A small-molecule ligand and the protein it binds are described below.
Small molecule (SMILES): O=C(O)c1ccc[n+]([C@@H]2O[C@H](CO[P](=O)([O-])O)[C@@H](O)[C@H]2O)c1

Binding-site contacts:
Ligand atom C3 contacts residue TYR27 of chain 4.A at 3.6 Å (hydrophobic).
Ligand atom O8 contacts residue THR185 of chain 3.A at 2.5 Å (h-bond).
Ligand atom C5 contacts residue SER170 of chain 3.A at 3.6 Å.
Ligand atom P contacts residue THR299 of chain 3.A at 3.7 Å.
Ligand atom O2P contacts residue GLY298 of chain 3.A at 3.7 Å.
Ligand atom C6 contacts residue ARG147 of chain 3.A at 3.4 Å.
Ligand atom C7 contacts residue TYR27 of chain 4.A at 3.5 Å (hydrophobic).
Ligand atom C7 contacts residue PHE144 of chain 3.A at 3.6 Å (hydrophobic).
Ligand atom O8 contacts residue TYR27 of chain 4.A at 3.1 Å.
Ligand atom O3' contacts residue ASP243 of chain 3.A at 2.5 Å (salt-bridge).
Ligand atom N1 contacts residue ARG147 of chain 3.A at 3.6 Å (salt-bridge).
Ligand atom C3' contacts residue ASP243 of chain 3.A at 3.0 Å.
Ligand atom O8 contacts residue ARG241 of chain 3.A at 2.5 Å (salt-bridge).
Ligand atom O1P contacts residue GLY298 of chain 3.A at 3.1 Å (h-bond).
Ligand atom C5 contacts residue PHE144 of chain 3.A at 3.4 Å (hydrophobic).
Ligand atom C2 contacts residue TYR27 of chain 4.A at 3.3 Å (hydrophobic).
Ligand atom O3P contacts residue GLY278 of chain 3.A at 3.1 Å (h-bond).
Ligand atom O4' contacts residue ARG147 of chain 3.A at 3.4 Å (salt-bridge).
Ligand atom C5 contacts residue ASP25 of chain 4.A at 3.4 Å.
Ligand atom O7 contacts residue GLY184 of chain 3.A at 3.1 Å.
Ligand atom N1 contacts residue PHE144 of chain 3.A at 3.6 Å.
Ligand atom O1P contacts residue THR299 of chain 3.A at 3.5 Å (h-bond).
Ligand atom O3P contacts residue GLY277 of chain 3.A at 3.8 Å.
Ligand atom C2 contacts residue PHE144 of chain 3.A at 3.6 Å (hydrophobic).
Ligand atom O7 contacts residue THR185 of chain 3.A at 3.2 Å (h-bond).
Ligand atom C7 contacts residue THR185 of chain 3.A at 3.6 Å.
Ligand atom C2' contacts residue ASP243 of chain 3.A at 3.8 Å.
Ligand atom O7 contacts residue PHE144 of chain 3.A at 3.7 Å.
Ligand atom O7 contacts residue TYR27 of chain 4.A at 3.7 Å.
Ligand atom O2' contacts residue ARG241 of chain 3.A at 2.7 Å (salt-bridge).
Ligand atom O2P contacts residue THR299 of chain 3.A at 2.4 Å (h-bond).
Ligand atom N1 contacts residue TYR27 of chain 4.A at 3.6 Å.
Ligand atom C4 contacts residue SER170 of chain 3.A at 3.6 Å.
Ligand atom O2' contacts residue ASP243 of chain 3.A at 3.5 Å (salt-bridge).
Ligand atom O1P contacts residue GLY278 of chain 3.A at 3.4 Å (h-bond).
Ligand atom C3 contacts residue PHE144 of chain 3.A at 3.5 Å (hydrophobic).
Ligand atom C4 contacts residue PHE144 of chain 3.A at 3.5 Å (hydrophobic).
Ligand atom C7 contacts residue ARG241 of chain 3.A at 3.7 Å.
Ligand atom O2P contacts residue ARG148 of chain 3.A at 3.3 Å (salt-bridge).
Ligand atom C6 contacts residue PHE144 of chain 3.A at 3.0 Å (hydrophobic).

Sequence of chain 3.A:
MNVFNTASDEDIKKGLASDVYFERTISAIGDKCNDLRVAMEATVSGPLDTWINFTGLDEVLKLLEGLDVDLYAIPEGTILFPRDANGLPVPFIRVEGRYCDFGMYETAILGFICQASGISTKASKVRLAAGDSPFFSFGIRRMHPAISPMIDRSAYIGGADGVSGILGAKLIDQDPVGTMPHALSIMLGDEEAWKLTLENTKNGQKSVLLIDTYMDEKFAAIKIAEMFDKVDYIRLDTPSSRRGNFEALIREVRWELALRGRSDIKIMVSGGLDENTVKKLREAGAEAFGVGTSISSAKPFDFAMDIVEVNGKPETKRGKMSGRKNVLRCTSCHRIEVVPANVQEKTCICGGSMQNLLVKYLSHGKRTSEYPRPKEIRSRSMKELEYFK

Sequence of chain 4.A:
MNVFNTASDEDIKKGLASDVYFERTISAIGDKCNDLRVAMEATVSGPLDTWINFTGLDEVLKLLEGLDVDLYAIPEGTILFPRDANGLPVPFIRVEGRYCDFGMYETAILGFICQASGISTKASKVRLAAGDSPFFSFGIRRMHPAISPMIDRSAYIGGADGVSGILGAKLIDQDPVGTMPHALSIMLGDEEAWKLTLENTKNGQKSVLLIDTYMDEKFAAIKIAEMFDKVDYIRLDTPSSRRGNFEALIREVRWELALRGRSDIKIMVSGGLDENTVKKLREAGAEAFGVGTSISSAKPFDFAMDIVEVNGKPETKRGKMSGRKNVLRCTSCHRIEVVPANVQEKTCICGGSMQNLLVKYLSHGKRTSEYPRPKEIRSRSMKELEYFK